Sequence of chain 1.A:
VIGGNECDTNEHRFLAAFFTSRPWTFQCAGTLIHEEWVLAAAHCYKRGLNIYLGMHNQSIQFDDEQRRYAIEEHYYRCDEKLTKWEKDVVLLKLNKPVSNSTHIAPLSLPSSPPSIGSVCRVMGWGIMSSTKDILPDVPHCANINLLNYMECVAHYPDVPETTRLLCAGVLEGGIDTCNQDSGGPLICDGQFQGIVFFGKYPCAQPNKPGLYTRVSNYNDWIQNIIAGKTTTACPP

The protein below binds the small molecule below.
Small molecule (SMILES): CC(=O)N[C@H]1[C@H](O[C@H]2[C@H](O)[C@@H](NC(C)=O)CO[C@@H]2CO[C@@H]2O[C@@H](C)[C@@H](O)[C@@H](O)[C@@H]2O)O[C@H](CO)[C@@H](O[C@@H]2O[C@H](CO)[C@@H](O)[C@H](O)[C@@H]2O)[C@@H]1O

Binding-site contacts:
Ligand atom N2 contacts residue ASP143 of chain 1.A at 3.1 Å (salt-bridge).
Ligand atom C1 contacts residue ASN63 of chain 1.A at 1.4 Å.
Ligand atom C6 contacts residue ILE66 of chain 1.A at 4.3 Å (hydrophobic).
Ligand atom N2 contacts residue VAL144 of chain 1.A at 4.1 Å.
Ligand atom O4 contacts residue ILE66 of chain 1.A at 4.3 Å.
Ligand atom C3 contacts residue ASP143 of chain 1.A at 3.6 Å.
Ligand atom C2 contacts residue ILE66 of chain 1.A at 4.3 Å (hydrophobic).
Ligand atom C6 contacts residue ASN63 of chain 1.A at 4.5 Å.
Ligand atom C7 contacts residue ASP143 of chain 1.A at 3.8 Å.
Ligand atom N2 contacts residue ASN63 of chain 1.A at 3.0 Å (h-bond).
Ligand atom C7 contacts residue ASN63 of chain 1.A at 3.7 Å.
Ligand atom C5 contacts residue SER65 of chain 1.A at 3.9 Å.
Ligand atom C3 contacts residue ASN63 of chain 1.A at 3.9 Å.
Ligand atom C4 contacts residue ASN63 of chain 1.A at 4.2 Å.
Ligand atom C1 contacts residue SER65 of chain 1.A at 4.5 Å.
Ligand atom O5 contacts residue SER65 of chain 1.A at 4.0 Å.
Ligand atom O3 contacts residue ASP143 of chain 1.A at 4.5 Å.
Ligand atom O5 contacts residue ILE66 of chain 1.A at 3.8 Å.
Ligand atom O7 contacts residue ASN63 of chain 1.A at 4.0 Å.
Ligand atom C2 contacts residue ASP143 of chain 1.A at 3.6 Å.
Ligand atom C2 contacts residue ASN63 of chain 1.A at 2.5 Å.
Ligand atom C1 contacts residue ASP143 of chain 1.A at 3.6 Å.
Ligand atom C5 contacts residue ASN63 of chain 1.A at 3.5 Å.
Ligand atom O5 contacts residue ASN63 of chain 1.A at 2.2 Å (h-bond).
Ligand atom C7 contacts residue VAL144 of chain 1.A at 4.0 Å (hydrophobic).
Ligand atom C8 contacts residue ASP143 of chain 1.A at 3.3 Å.
Ligand atom C6 contacts residue SER65 of chain 1.A at 3.9 Å.
Ligand atom C1 contacts residue ILE66 of chain 1.A at 4.5 Å (hydrophobic).
Ligand atom C8 contacts residue VAL144 of chain 1.A at 3.7 Å (hydrophobic).
Ligand atom C8 contacts residue GLU12 of chain 1.A at 4.0 Å.